Binding-site contacts:
Ligand atom C23 contacts residue TYR200 of chain 1.B at 3.1 Å (hydrophobic).
Ligand atom C29 contacts residue PHE167 of chain 1.B at 3.6 Å (hydrophobic).
Ligand atom C30 contacts residue PHE167 of chain 1.B at 3.7 Å (hydrophobic).
Ligand atom C22 contacts residue VAL236 of chain 1.B at 3.5 Å (hydrophobic).
Ligand atom C10 contacts residue LYS350 of chain 1.B at 3.2 Å.
Ligand atom C21 contacts residue ALA314 of chain 1.B at 3.2 Å (hydrophobic).
Ligand atom C11 contacts residue LYS350 of chain 1.B at 3.6 Å.
Ligand atom O24 contacts residue TYR200 of chain 1.B at 3.6 Å (h-bond).
Ligand atom C14 contacts residue LEU246 of chain 1.B at 3.7 Å (hydrophobic).
Ligand atom C32 contacts residue LEU250 of chain 1.B at 3.6 Å (hydrophobic).
Ligand atom C30 contacts residue GLN134 of chain 1.B at 3.5 Å.
Ligand atom C04 contacts residue LEU246 of chain 1.B at 3.5 Å (hydrophobic).
Ligand atom C16 contacts residue ALA314 of chain 1.B at 3.7 Å (hydrophobic).
Ligand atom C06 contacts residue SER178 of chain 1.A at 3.4 Å.
Ligand atom C13 contacts residue LEU253 of chain 1.B at 3.7 Å (hydrophobic).
Ligand atom N25 contacts residue LEU253 of chain 1.B at 3.0 Å.
Ligand atom C27 contacts residue LEU240 of chain 1.B at 3.6 Å (hydrophobic).
Ligand atom C17 contacts residue LEU253 of chain 1.B at 3.5 Å (hydrophobic).
Ligand atom C01 contacts residue SER178 of chain 1.A at 3.5 Å.
Ligand atom C31 contacts residue TYR50 of chain 1.B at 3.5 Å (hydrophobic).
Ligand atom C31 contacts residue THR237 of chain 1.B at 3.8 Å.
Ligand atom O24 contacts residue LEU253 of chain 1.B at 3.0 Å.
Ligand atom C23 contacts residue LEU253 of chain 1.B at 3.5 Å (hydrophobic).
Ligand atom C16 contacts residue LEU253 of chain 1.B at 3.5 Å (hydrophobic).
Ligand atom C32 contacts residue LEU240 of chain 1.B at 3.2 Å (hydrophobic).
Ligand atom C29 contacts residue TYR200 of chain 1.B at 3.4 Å (hydrophobic).
Ligand atom C26 contacts residue LEU240 of chain 1.B at 3.3 Å (hydrophobic).
Ligand atom C06 contacts residue ALA180 of chain 1.A at 3.3 Å (hydrophobic).
Ligand atom C31 contacts residue GLN134 of chain 1.B at 3.2 Å.
Ligand atom C28 contacts residue TYR200 of chain 1.B at 3.4 Å (hydrophobic).
Ligand atom C26 contacts residue VAL236 of chain 1.B at 3.1 Å (hydrophobic).
Ligand atom C32 contacts residue THR237 of chain 1.B at 3.6 Å.
Ligand atom C01 contacts residue GTP1 of chain 1.G at 3.5 Å.
Ligand atom C22 contacts residue TYR200 of chain 1.B at 2.9 Å (hydrophobic).
Ligand atom O24 contacts residue GLU198 of chain 1.B at 3.7 Å.
Ligand atom C28 contacts residue VAL236 of chain 1.B at 3.5 Å (hydrophobic).
Ligand atom O09 contacts residue LYS350 of chain 1.B at 3.1 Å.
Ligand atom C29 contacts residue ASN165 of chain 1.B at 3.5 Å.
Ligand atom C28 contacts residue ASN165 of chain 1.B at 3.7 Å.
Ligand atom C08 contacts residue SER178 of chain 1.A at 3.6 Å.

Sequence of chain 1.A:
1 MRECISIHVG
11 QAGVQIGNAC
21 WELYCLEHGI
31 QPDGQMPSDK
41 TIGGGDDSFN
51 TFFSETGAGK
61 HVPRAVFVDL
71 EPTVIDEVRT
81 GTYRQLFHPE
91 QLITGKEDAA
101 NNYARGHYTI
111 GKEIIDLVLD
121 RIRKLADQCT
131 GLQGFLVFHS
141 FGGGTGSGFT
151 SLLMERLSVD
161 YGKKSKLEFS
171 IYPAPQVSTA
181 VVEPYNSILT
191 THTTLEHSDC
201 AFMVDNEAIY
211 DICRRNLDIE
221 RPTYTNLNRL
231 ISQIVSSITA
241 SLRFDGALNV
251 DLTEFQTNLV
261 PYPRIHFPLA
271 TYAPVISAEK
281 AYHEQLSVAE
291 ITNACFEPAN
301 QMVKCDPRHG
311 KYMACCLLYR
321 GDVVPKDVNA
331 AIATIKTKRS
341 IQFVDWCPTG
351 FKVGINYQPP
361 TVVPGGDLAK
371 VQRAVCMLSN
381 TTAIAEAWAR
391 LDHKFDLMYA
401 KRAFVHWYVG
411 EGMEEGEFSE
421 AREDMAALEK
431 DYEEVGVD

This protein binds this small molecule.
Small molecule (SMILES): O=C(Cc1ccc(-c2ccc(OCCN3CCOCC3)cc2)cn1)NCc1ccccc1

Sequence of chain 1.B:
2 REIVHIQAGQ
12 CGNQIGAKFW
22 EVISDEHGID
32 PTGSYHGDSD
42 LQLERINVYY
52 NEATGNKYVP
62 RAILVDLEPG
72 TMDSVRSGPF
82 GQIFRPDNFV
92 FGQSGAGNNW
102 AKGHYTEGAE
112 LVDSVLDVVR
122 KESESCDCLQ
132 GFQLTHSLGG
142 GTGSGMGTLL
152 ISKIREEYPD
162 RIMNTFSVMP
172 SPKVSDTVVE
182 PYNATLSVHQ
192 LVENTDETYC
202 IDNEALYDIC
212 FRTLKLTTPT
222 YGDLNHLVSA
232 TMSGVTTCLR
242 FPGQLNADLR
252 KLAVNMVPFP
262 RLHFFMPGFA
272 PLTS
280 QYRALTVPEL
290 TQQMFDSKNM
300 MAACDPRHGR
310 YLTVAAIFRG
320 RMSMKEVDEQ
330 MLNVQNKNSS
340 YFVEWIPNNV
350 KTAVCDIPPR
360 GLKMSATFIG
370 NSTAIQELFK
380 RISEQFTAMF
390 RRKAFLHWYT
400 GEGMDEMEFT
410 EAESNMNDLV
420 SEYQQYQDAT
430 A